A small-molecule ligand and the protein it binds are described below.
Small molecule (SMILES): CC(=O)N[C@@H]1[C@@H](O)[C@H](O)[C@@H](CO)O[C@H]1O

Binding-site contacts:
Ligand atom O5 contacts residue LEU356 of chain 1.C at 4.2 Å.
Ligand atom C5 contacts residue GLU84 of chain 1.C at 3.8 Å.
Ligand atom C3 contacts residue GLU84 of chain 1.C at 4.4 Å.
Ligand atom O5 contacts residue ASN135 of chain 1.C at 2.3 Å (h-bond).
Ligand atom O4 contacts residue GLU88 of chain 1.C at 3.9 Å.
Ligand atom C6 contacts residue LYS87 of chain 1.C at 3.2 Å.
Ligand atom C1 contacts residue ASN135 of chain 1.C at 1.4 Å.
Ligand atom C4 contacts residue ASN135 of chain 1.C at 4.1 Å.
Ligand atom C8 contacts residue THR179 of chain 1.C at 4.1 Å.
Ligand atom C7 contacts residue ASN135 of chain 1.C at 3.9 Å.
Ligand atom C6 contacts residue GLU88 of chain 1.C at 3.3 Å.
Ligand atom C6 contacts residue LEU356 of chain 1.C at 4.4 Å (hydrophobic).
Ligand atom N2 contacts residue ASN135 of chain 1.C at 3.0 Å (h-bond).
Ligand atom C8 contacts residue ILE134 of chain 1.C at 3.8 Å (hydrophobic).
Ligand atom C5 contacts residue LEU356 of chain 1.C at 4.4 Å (hydrophobic).
Ligand atom O6 contacts residue GLU88 of chain 1.C at 3.4 Å (salt-bridge).
Ligand atom O7 contacts residue GLU84 of chain 1.C at 4.3 Å.
Ligand atom C2 contacts residue ASN135 of chain 1.C at 2.4 Å.
Ligand atom C5 contacts residue GLU88 of chain 1.C at 4.1 Å.
Ligand atom C2 contacts residue GLU84 of chain 1.C at 3.4 Å.
Ligand atom C1 contacts residue GLU84 of chain 1.C at 3.2 Å.
Ligand atom C4 contacts residue GLU88 of chain 1.C at 3.9 Å.
Ligand atom O7 contacts residue ILE134 of chain 1.C at 4.3 Å.
Ligand atom C4 contacts residue GLU84 of chain 1.C at 3.9 Å.
Ligand atom C7 contacts residue ILE134 of chain 1.C at 4.2 Å (hydrophobic).
Ligand atom O5 contacts residue GLU84 of chain 1.C at 3.1 Å (salt-bridge).
Ligand atom C3 contacts residue ASN135 of chain 1.C at 3.8 Å.
Ligand atom O6 contacts residue LYS87 of chain 1.C at 3.8 Å.
Ligand atom N2 contacts residue GLU84 of chain 1.C at 4.4 Å.
Ligand atom C8 contacts residue GLY175 of chain 1.C at 4.1 Å.
Ligand atom N2 contacts residue ILE134 of chain 1.C at 4.5 Å.
Ligand atom C5 contacts residue ASN135 of chain 1.C at 3.7 Å.
Ligand atom O7 contacts residue ASN135 of chain 1.C at 4.1 Å.
Ligand atom C6 contacts residue GLU84 of chain 1.C at 3.4 Å.

Sequence of chain 1.C:
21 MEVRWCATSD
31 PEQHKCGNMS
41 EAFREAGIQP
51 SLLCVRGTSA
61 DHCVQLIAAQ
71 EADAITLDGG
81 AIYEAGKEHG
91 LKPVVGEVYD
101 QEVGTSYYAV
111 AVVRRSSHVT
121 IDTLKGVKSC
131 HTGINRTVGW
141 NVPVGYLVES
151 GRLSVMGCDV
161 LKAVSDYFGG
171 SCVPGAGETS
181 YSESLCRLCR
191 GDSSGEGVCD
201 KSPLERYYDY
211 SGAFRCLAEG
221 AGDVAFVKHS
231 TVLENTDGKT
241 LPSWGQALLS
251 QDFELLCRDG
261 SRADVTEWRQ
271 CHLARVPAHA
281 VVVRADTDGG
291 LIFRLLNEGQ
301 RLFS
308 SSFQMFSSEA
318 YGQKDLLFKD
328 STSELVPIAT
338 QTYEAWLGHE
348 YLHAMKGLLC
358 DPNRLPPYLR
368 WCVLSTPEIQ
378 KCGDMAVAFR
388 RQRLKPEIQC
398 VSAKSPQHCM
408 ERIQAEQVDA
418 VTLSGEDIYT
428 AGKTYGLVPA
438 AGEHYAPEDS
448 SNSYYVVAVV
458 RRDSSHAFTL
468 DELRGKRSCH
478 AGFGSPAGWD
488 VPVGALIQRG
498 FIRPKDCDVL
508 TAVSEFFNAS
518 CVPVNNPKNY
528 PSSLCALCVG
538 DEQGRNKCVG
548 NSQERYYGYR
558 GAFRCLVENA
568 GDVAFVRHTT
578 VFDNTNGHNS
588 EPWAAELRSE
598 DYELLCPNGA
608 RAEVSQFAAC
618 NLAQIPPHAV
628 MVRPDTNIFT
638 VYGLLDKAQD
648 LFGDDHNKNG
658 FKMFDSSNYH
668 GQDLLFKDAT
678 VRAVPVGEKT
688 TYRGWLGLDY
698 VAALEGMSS